A small-molecule ligand and the protein it binds are described below.
Small molecule (SMILES): CC(=O)N[C@@H]1[C@@H](O)[C@H](O)[C@@H](CO)O[C@H]1O

Sequence of chain 1.C:
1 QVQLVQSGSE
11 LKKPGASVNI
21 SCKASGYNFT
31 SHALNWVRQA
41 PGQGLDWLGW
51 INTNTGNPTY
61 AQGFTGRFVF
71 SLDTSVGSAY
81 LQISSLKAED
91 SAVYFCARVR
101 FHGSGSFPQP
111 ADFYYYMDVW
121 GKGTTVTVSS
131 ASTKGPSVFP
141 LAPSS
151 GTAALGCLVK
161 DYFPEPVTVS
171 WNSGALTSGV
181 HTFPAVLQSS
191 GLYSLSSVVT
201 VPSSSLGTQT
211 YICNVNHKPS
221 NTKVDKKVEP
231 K

Binding-site contacts:
Ligand atom C6 contacts residue TYR80 of chain 1.C at 4.1 Å (hydrophobic).
Ligand atom C8 contacts residue GLN82 of chain 1.C at 4.1 Å.
Ligand atom C5 contacts residue TYR80 of chain 1.C at 4.0 Å (hydrophobic).
Ligand atom C7 contacts residue GLN82 of chain 1.C at 3.6 Å.
Ligand atom C8 contacts residue ASN19 of chain 1.C at 3.4 Å.
Ligand atom C7 contacts residue SER71 of chain 1.C at 3.5 Å.
Ligand atom N2 contacts residue GLN82 of chain 1.C at 4.3 Å.
Ligand atom O6 contacts residue TYR80 of chain 1.C at 4.5 Å.
Ligand atom N2 contacts residue ASN19 of chain 1.C at 3.0 Å (h-bond).
Ligand atom N2 contacts residue SER71 of chain 1.C at 4.4 Å.
Ligand atom O6 contacts residue ASN19 of chain 1.C at 4.4 Å.
Ligand atom C8 contacts residue TYR80 of chain 1.C at 3.0 Å (hydrophobic).
Ligand atom C5 contacts residue ASN19 of chain 1.C at 3.5 Å.
Ligand atom C4 contacts residue ASN19 of chain 1.C at 4.0 Å.
Ligand atom C3 contacts residue ASN19 of chain 1.C at 3.7 Å.
Ligand atom O7 contacts residue SER71 of chain 1.C at 3.9 Å.
Ligand atom O7 contacts residue GLN82 of chain 1.C at 3.1 Å.
Ligand atom O5 contacts residue TYR80 of chain 1.C at 4.3 Å.
Ligand atom C7 contacts residue ASN19 of chain 1.C at 3.5 Å.
Ligand atom O7 contacts residue VAL69 of chain 1.C at 4.1 Å.
Ligand atom C2 contacts residue ASN19 of chain 1.C at 2.4 Å.
Ligand atom C3 contacts residue SER71 of chain 1.C at 4.2 Å.
Ligand atom C1 contacts residue TYR80 of chain 1.C at 4.4 Å (hydrophobic).
Ligand atom C8 contacts residue LEU81 of chain 1.C at 4.3 Å (hydrophobic).
Ligand atom C8 contacts residue SER71 of chain 1.C at 2.9 Å.
Ligand atom O5 contacts residue ASN19 of chain 1.C at 2.2 Å (h-bond).
Ligand atom C1 contacts residue ASN19 of chain 1.C at 1.4 Å.
Ligand atom O4 contacts residue TYR80 of chain 1.C at 4.2 Å.